Binding-site contacts:
Ligand atom C5 contacts residue NAG2 of chain 2.W at 3.7 Å.
Ligand atom C4 contacts residue NAG2 of chain 2.W at 4.4 Å.
Ligand atom N2 contacts residue NAG2 of chain 2.W at 3.7 Å.
Ligand atom O6 contacts residue NAG1 of chain 2.X at 3.2 Å.
Ligand atom O6 contacts residue NAG2 of chain 2.W at 3.4 Å (h-bond).
Ligand atom O7 contacts residue SER357 of chain 2.A at 3.1 Å (h-bond).
Ligand atom C2 contacts residue NAG1 of chain 2.W at 4.1 Å.
Ligand atom C6 contacts residue NAG2 of chain 2.W at 3.7 Å.
Ligand atom C1 contacts residue NAG2 of chain 2.W at 4.5 Å.
Ligand atom C7 contacts residue SER333 of chain 2.A at 4.3 Å.
Ligand atom C7 contacts residue NAG1 of chain 2.W at 3.2 Å.
Ligand atom C7 contacts residue SER357 of chain 2.A at 4.2 Å.
Ligand atom C7 contacts residue NAG2 of chain 2.W at 4.5 Å.
Ligand atom O7 contacts residue ASN332 of chain 2.A at 4.2 Å.
Ligand atom C1 contacts residue ASN332 of chain 2.A at 3.0 Å.
Ligand atom C8 contacts residue THR341 of chain 2.A at 4.3 Å.
Ligand atom O5 contacts residue SER357 of chain 2.A at 4.4 Å.
Ligand atom O7 contacts residue ASN355 of chain 2.A at 4.2 Å.
Ligand atom C1 contacts residue NAG1 of chain 2.W at 4.4 Å.
Ligand atom O6 contacts residue NAG1 of chain 2.W at 4.1 Å.
Ligand atom C6 contacts residue NAG1 of chain 2.X at 3.8 Å.
Ligand atom C3 contacts residue NAG2 of chain 2.W at 4.3 Å.
Ligand atom N2 contacts residue NAG1 of chain 2.W at 3.8 Å.
Ligand atom C4 contacts residue NAG1 of chain 2.W at 4.2 Å.
Ligand atom C8 contacts residue NAG2 of chain 2.W at 4.2 Å.
Ligand atom C8 contacts residue SER333 of chain 2.A at 3.9 Å.
Ligand atom O4 contacts residue NAG2 of chain 2.W at 3.6 Å.
Ligand atom C5 contacts residue ASN332 of chain 2.A at 4.4 Å.
Ligand atom C8 contacts residue NAG1 of chain 2.W at 3.9 Å.
Ligand atom O5 contacts residue NAG1 of chain 2.X at 4.2 Å.
Ligand atom O5 contacts residue NAG2 of chain 2.W at 4.5 Å.
Ligand atom C1 contacts residue SER357 of chain 2.A at 4.0 Å.
Ligand atom O7 contacts residue NAG1 of chain 2.W at 2.8 Å (h-bond).
Ligand atom C2 contacts residue ASN332 of chain 2.A at 4.3 Å.
Ligand atom O5 contacts residue ASN332 of chain 2.A at 3.1 Å (h-bond).

Sequence of chain 2.A:
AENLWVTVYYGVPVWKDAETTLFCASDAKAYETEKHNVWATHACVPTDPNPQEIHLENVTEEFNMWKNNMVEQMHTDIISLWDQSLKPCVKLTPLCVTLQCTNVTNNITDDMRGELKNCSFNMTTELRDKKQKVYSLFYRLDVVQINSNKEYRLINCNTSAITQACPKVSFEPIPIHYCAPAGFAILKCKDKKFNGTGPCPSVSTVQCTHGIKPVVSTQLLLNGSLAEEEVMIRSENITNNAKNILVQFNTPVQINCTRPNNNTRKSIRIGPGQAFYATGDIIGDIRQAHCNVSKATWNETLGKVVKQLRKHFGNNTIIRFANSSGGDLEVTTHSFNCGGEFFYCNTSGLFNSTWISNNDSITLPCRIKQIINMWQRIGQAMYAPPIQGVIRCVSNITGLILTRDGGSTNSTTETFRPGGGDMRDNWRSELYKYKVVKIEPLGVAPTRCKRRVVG

This small molecule binds to this protein.
Small molecule (SMILES): CC(=O)N[C@H]1[C@H](O[C@H]2[C@H](O)[C@@H](NC(C)=O)CO[C@@H]2CO)O[C@H](CO)[C@@H](O)[C@@H]1O